Sequence of chain 26.A:
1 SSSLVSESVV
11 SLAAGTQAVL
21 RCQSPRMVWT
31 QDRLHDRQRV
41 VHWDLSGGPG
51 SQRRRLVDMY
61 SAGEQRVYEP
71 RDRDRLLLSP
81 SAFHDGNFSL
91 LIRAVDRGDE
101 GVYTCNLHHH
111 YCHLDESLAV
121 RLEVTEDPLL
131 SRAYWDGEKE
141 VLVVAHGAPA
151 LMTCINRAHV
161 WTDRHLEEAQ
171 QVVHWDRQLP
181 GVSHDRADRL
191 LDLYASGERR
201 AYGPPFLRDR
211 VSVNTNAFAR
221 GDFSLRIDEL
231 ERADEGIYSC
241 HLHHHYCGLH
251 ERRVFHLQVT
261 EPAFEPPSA

A small-molecule ligand and the protein it binds are described below.
Small molecule (SMILES): CC(=O)N[C@@H]1[C@@H](O)[C@H](O)[C@@H](CO)O[C@H]1O

Binding-site contacts:
Ligand atom C6 contacts residue LEU151 of chain 26.A at 3.8 Å (hydrophobic).
Ligand atom O6 contacts residue LEU91 of chain 26.A at 4.1 Å.
Ligand atom O7 contacts residue ASP85 of chain 26.A at 3.4 Å (salt-bridge).
Ligand atom C7 contacts residue ASN87 of chain 26.A at 3.1 Å.
Ligand atom O7 contacts residue ASN87 of chain 26.A at 3.0 Å (h-bond).
Ligand atom C5 contacts residue ASN87 of chain 26.A at 3.7 Å.
Ligand atom C7 contacts residue ASP85 of chain 26.A at 4.4 Å.
Ligand atom C6 contacts residue LEU91 of chain 26.A at 3.7 Å (hydrophobic).
Ligand atom C8 contacts residue ASN87 of chain 26.A at 4.3 Å.
Ligand atom O5 contacts residue ASN87 of chain 26.A at 2.4 Å (h-bond).
Ligand atom O4 contacts residue LEU151 of chain 26.A at 4.1 Å.
Ligand atom C1 contacts residue ASN87 of chain 26.A at 1.4 Å.
Ligand atom N2 contacts residue ASN87 of chain 26.A at 2.8 Å (h-bond).
Ligand atom C2 contacts residue ASN87 of chain 26.A at 2.4 Å.
Ligand atom C3 contacts residue ASN87 of chain 26.A at 3.8 Å.
Ligand atom C1 contacts residue SER89 of chain 26.A at 4.5 Å.
Ligand atom C4 contacts residue ASN87 of chain 26.A at 4.2 Å.
Ligand atom C5 contacts residue LEU151 of chain 26.A at 4.1 Å (hydrophobic).